Sequence of chain 1.G:
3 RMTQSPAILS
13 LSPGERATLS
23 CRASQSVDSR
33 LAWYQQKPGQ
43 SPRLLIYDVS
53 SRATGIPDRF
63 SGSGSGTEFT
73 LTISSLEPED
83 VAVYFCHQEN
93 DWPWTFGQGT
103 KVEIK

This protein binds this small molecule.
Small molecule (SMILES): CC(=O)N[C@@H]1[C@@H](O)[C@H](O)[C@@H](CO)O[C@H]1O

Sequence of chain 1.F:
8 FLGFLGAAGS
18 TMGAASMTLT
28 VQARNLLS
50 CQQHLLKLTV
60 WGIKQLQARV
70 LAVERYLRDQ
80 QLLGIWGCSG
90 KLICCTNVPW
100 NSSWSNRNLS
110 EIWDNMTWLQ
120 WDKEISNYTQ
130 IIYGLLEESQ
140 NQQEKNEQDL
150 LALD

Binding-site contacts:
Ligand atom O5 contacts residue GLU110 of chain 1.F at 3.3 Å.
Ligand atom O7 contacts residue ASN107 of chain 1.F at 4.1 Å.
Ligand atom C4 contacts residue ASN107 of chain 1.F at 4.2 Å.
Ligand atom N2 contacts residue ASN107 of chain 1.F at 2.9 Å (h-bond).
Ligand atom C6 contacts residue GLU110 of chain 1.F at 3.6 Å.
Ligand atom C8 contacts residue THR56 of chain 1.G at 3.3 Å.
Ligand atom C7 contacts residue THR56 of chain 1.G at 4.3 Å.
Ligand atom C3 contacts residue ASN107 of chain 1.F at 3.8 Å.
Ligand atom O5 contacts residue ASN107 of chain 1.F at 2.4 Å (h-bond).
Ligand atom C1 contacts residue GLU110 of chain 1.F at 3.9 Å.
Ligand atom C1 contacts residue ASN107 of chain 1.F at 1.5 Å.
Ligand atom C5 contacts residue GLU110 of chain 1.F at 3.9 Å.
Ligand atom C8 contacts residue ARG54 of chain 1.G at 4.3 Å.
Ligand atom C7 contacts residue ASN107 of chain 1.F at 3.7 Å.
Ligand atom C5 contacts residue ASN107 of chain 1.F at 3.7 Å.
Ligand atom C2 contacts residue ASN107 of chain 1.F at 2.5 Å.